Binding-site contacts:
Ligand atom O1P contacts residue HIS416 of chain 13.A at 4.2 Å.
Ligand atom C4 contacts residue PRO419 of chain 13.A at 4.2 Å (hydrophobic).
Ligand atom N3 contacts residue PRO419 of chain 13.A at 4.3 Å.
Ligand atom C2' contacts residue PRO203 of chain 13.A at 4.0 Å (hydrophobic).
Ligand atom N9 contacts residue PRO203 of chain 13.A at 4.2 Å.
Ligand atom C1' contacts residue HIS418 of chain 13.A at 4.1 Å.
Ligand atom N7 contacts residue HIS418 of chain 13.A at 4.4 Å.
Ligand atom N6 contacts residue GLY425 of chain 13.A at 4.1 Å.
Ligand atom N7 contacts residue PRO419 of chain 13.A at 4.3 Å.
Ligand atom C5 contacts residue SER420 of chain 13.A at 4.3 Å.
Ligand atom N6 contacts residue VAL202 of chain 13.A at 4.0 Å.
Ligand atom N6 contacts residue SER420 of chain 13.A at 4.0 Å.
Ligand atom N1 contacts residue GLY427 of chain 13.A at 2.7 Å (h-bond).
Ligand atom O4' contacts residue PRO419 of chain 13.A at 4.3 Å.
Ligand atom C4 contacts residue PRO203 of chain 13.A at 4.2 Å (hydrophobic).
Ligand atom N6 contacts residue PRO419 of chain 13.A at 3.4 Å (h-bond).
Ligand atom C8 contacts residue PRO203 of chain 13.A at 4.4 Å (hydrophobic).
Ligand atom O2P contacts residue PRO419 of chain 13.A at 4.2 Å.
Ligand atom C2 contacts residue VAL202 of chain 13.A at 4.3 Å (hydrophobic).
Ligand atom N1 contacts residue VAL202 of chain 13.A at 3.7 Å.
Ligand atom C6 contacts residue PRO203 of chain 13.A at 4.4 Å (hydrophobic).
Ligand atom N1 contacts residue PRO419 of chain 13.A at 3.5 Å (h-bond).
Ligand atom C6 contacts residue PRO419 of chain 13.A at 3.2 Å (hydrophobic).
Ligand atom N9 contacts residue HIS418 of chain 13.A at 4.3 Å.
Ligand atom C2 contacts residue GLY427 of chain 13.A at 3.4 Å.
Ligand atom P contacts residue HIS416 of chain 13.A at 4.0 Å.
Ligand atom C5 contacts residue PRO419 of chain 13.A at 3.7 Å (hydrophobic).
Ligand atom C5 contacts residue PRO203 of chain 13.A at 4.3 Å (hydrophobic).
Ligand atom O4' contacts residue HIS418 of chain 13.A at 4.1 Å.
Ligand atom N6 contacts residue GLY427 of chain 13.A at 2.8 Å (h-bond).
Ligand atom N3 contacts residue PRO203 of chain 13.A at 4.4 Å.
Ligand atom C2 contacts residue PRO419 of chain 13.A at 4.0 Å (hydrophobic).
Ligand atom C6 contacts residue GLY427 of chain 13.A at 3.7 Å.
Ligand atom C6 contacts residue SER420 of chain 13.A at 4.3 Å.
Ligand atom O5' contacts residue PRO419 of chain 13.A at 3.9 Å.
Ligand atom N7 contacts residue SER420 of chain 13.A at 3.9 Å.
Ligand atom N6 contacts residue PHE426 of chain 13.A at 3.8 Å.
Ligand atom O2P contacts residue HIS416 of chain 13.A at 2.8 Å (h-bond).
Ligand atom C6 contacts residue VAL202 of chain 13.A at 3.9 Å (hydrophobic).
Ligand atom C8 contacts residue HIS418 of chain 13.A at 3.7 Å.

Sequence of chain 13.A:
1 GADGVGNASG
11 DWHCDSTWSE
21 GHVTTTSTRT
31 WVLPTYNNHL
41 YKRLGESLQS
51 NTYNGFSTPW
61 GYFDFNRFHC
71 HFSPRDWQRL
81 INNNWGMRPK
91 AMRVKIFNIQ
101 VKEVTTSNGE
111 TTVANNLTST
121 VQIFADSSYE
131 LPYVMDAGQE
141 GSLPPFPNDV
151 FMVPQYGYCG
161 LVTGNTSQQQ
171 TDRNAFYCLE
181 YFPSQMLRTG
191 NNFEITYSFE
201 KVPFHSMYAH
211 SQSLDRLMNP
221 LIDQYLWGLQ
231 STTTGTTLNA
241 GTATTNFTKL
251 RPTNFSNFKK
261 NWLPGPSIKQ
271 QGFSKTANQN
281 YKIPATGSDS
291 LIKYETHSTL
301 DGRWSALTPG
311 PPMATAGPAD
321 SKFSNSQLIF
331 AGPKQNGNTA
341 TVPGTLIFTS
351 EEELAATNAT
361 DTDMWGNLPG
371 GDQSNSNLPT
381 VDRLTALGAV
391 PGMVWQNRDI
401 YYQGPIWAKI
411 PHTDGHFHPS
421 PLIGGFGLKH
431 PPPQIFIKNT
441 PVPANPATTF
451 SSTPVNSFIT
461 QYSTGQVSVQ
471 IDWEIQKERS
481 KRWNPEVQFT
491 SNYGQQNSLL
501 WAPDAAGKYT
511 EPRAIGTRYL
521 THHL

This small molecule binds to this protein.
Small molecule (SMILES): Nc1ncnc2c1ncn2[C@H]1C[C@H](O)[C@@H](COP(=O)(O)O)O1